Sequence of chain 1.B:
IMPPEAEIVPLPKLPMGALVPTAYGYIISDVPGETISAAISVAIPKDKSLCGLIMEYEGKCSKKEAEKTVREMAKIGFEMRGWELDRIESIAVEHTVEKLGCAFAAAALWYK

Sequence of chain 1.A:
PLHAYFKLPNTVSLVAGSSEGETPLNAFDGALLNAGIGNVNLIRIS

Sequence of chain 1.C:
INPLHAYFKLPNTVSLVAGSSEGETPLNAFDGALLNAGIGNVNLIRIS

This protein binds this small molecule.
Small molecule (SMILES): N=C(N)NCCCCN

Binding-site contacts:
Ligand atom NH2 contacts residue GLY44 of chain 1.C at 4.0 Å.
Ligand atom NH1 contacts residue LEU38 of chain 1.C at 3.8 Å.
Ligand atom CA contacts residue PYR1 of chain 1.B at 3.3 Å.
Ligand atom N contacts residue MET56 of chain 1.B at 4.2 Å.
Ligand atom CZ contacts residue GLY44 of chain 1.C at 3.8 Å.
Ligand atom CZ contacts residue LEU38 of chain 1.C at 3.4 Å (hydrophobic).
Ligand atom NE contacts residue PHE34 of chain 1.C at 4.3 Å.
Ligand atom NH2 contacts residue VAL46 of chain 1.C at 2.9 Å (h-bond).
Ligand atom NE contacts residue LEU38 of chain 1.C at 3.5 Å.
Ligand atom CB contacts residue PYR1 of chain 1.B at 3.0 Å.
Ligand atom CD contacts residue PHE34 of chain 1.C at 3.9 Å (hydrophobic).
Ligand atom NE contacts residue ASP35 of chain 1.C at 4.2 Å.
Ligand atom CA contacts residue MET56 of chain 1.B at 4.3 Å (hydrophobic).
Ligand atom NH2 contacts residue SER52 of chain 1.A at 3.1 Å (h-bond).
Ligand atom CA contacts residue GLU57 of chain 1.B at 3.6 Å.
Ligand atom CZ contacts residue VAL46 of chain 1.C at 4.1 Å (hydrophobic).
Ligand atom N contacts residue PYR1 of chain 1.B at 2.5 Å (h-bond).
Ligand atom CG contacts residue LEU54 of chain 1.B at 4.0 Å (hydrophobic).
Ligand atom NH2 contacts residue ILE2 of chain 1.B at 4.0 Å.
Ligand atom CB contacts residue MET56 of chain 1.B at 4.3 Å (hydrophobic).
Ligand atom CD contacts residue LEU38 of chain 1.C at 4.0 Å (hydrophobic).
Ligand atom N contacts residue GLU57 of chain 1.B at 2.6 Å (salt-bridge).
Ligand atom CB contacts residue ILE55 of chain 1.B at 3.3 Å (hydrophobic).
Ligand atom NH1 contacts residue GLY44 of chain 1.C at 2.8 Å (h-bond).
Ligand atom NH1 contacts residue ILE2 of chain 1.B at 4.2 Å.
Ligand atom CZ contacts residue ASP35 of chain 1.C at 4.0 Å.
Ligand atom CD contacts residue SER52 of chain 1.A at 3.6 Å.
Ligand atom NH1 contacts residue ASP35 of chain 1.C at 3.0 Å (salt-bridge).
Ligand atom CG contacts residue ASP35 of chain 1.C at 3.1 Å.
Ligand atom N contacts residue LEU31 of chain 1.C at 4.2 Å.
Ligand atom CD contacts residue ASP35 of chain 1.C at 3.5 Å.
Ligand atom NH1 contacts residue ARG82 of chain 1.B at 3.8 Å.
Ligand atom CA contacts residue ILE55 of chain 1.B at 3.5 Å (hydrophobic).
Ligand atom CG contacts residue MET56 of chain 1.B at 4.0 Å (hydrophobic).
Ligand atom N contacts residue ILE55 of chain 1.B at 2.9 Å (h-bond).
Ligand atom CB contacts residue LEU54 of chain 1.B at 4.0 Å (hydrophobic).
Ligand atom CZ contacts residue SER52 of chain 1.A at 3.6 Å.
Ligand atom NE contacts residue SER52 of chain 1.A at 2.7 Å (h-bond).
Ligand atom NH2 contacts residue LEU38 of chain 1.C at 3.7 Å.
Ligand atom CA contacts residue LEU31 of chain 1.C at 3.6 Å (hydrophobic).